Binding-site contacts:
Ligand atom C2 contacts residue ASN603 of chain 1.B at 2.5 Å.
Ligand atom C4 contacts residue ASN603 of chain 1.B at 4.2 Å.
Ligand atom N2 contacts residue ASN603 of chain 1.B at 2.9 Å (h-bond).
Ligand atom O5 contacts residue ASN603 of chain 1.B at 2.3 Å (h-bond).
Ligand atom C6 contacts residue ASN603 of chain 1.B at 4.3 Å.
Ligand atom O6 contacts residue ASN603 of chain 1.B at 3.6 Å (h-bond).
Ligand atom C8 contacts residue ASN603 of chain 1.B at 4.3 Å.
Ligand atom C7 contacts residue ASN603 of chain 1.B at 3.0 Å.
Ligand atom C3 contacts residue ASN603 of chain 1.B at 3.8 Å.
Ligand atom C1 contacts residue ASN603 of chain 1.B at 1.4 Å.
Ligand atom O7 contacts residue ASN603 of chain 1.B at 2.7 Å (h-bond).
Ligand atom C5 contacts residue ASN603 of chain 1.B at 3.6 Å.

Sequence of chain 1.B:
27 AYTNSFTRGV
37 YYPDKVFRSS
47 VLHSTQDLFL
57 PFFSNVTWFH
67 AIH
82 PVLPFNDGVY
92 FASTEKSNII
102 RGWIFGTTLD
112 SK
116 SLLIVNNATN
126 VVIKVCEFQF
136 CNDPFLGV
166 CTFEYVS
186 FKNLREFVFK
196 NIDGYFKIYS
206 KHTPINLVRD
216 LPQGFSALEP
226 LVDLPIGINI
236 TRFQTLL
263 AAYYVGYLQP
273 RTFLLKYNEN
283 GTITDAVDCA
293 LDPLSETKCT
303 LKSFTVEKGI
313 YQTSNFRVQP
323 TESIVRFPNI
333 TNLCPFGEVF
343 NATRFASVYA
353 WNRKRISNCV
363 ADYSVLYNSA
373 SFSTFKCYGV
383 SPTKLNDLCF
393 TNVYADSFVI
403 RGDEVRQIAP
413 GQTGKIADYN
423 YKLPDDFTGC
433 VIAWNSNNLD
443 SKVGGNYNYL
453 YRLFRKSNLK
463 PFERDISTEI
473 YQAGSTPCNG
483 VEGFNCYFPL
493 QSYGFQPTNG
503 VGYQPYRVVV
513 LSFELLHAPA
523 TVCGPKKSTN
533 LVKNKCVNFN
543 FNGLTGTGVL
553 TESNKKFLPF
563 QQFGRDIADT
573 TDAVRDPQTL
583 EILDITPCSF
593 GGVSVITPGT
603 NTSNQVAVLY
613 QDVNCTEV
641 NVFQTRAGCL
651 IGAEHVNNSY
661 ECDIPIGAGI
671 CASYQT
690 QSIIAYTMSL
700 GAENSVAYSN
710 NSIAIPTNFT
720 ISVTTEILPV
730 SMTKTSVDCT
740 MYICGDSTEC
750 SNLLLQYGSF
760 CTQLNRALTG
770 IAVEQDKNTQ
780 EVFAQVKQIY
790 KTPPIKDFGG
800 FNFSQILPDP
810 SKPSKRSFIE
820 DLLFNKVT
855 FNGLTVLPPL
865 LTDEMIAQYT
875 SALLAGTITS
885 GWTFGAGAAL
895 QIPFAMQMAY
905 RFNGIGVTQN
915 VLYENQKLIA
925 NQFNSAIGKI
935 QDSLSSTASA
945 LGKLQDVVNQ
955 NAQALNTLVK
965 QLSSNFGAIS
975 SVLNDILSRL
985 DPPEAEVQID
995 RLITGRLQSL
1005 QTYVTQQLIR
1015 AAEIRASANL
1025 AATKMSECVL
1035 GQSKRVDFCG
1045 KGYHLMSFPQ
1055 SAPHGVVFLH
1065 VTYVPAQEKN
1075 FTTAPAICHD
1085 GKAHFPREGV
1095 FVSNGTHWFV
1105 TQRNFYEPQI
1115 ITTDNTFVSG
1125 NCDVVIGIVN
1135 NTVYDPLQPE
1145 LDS

A protein and the small-molecule ligand that binds it are described below.
Small molecule (SMILES): CC(=O)N[C@@H]1[C@@H](O)[C@H](O)[C@@H](CO)O[C@H]1O